Binding-site contacts:
Ligand atom C16 contacts residue TRP129 of chain 1.N at 3.4 Å (hydrophobic).
Ligand atom C18 contacts residue VAL31 of chain 1.M at 3.6 Å (hydrophobic).
Ligand atom F41 contacts residue VAL31 of chain 1.M at 3.5 Å.
Ligand atom N32 contacts residue CIT1 of chain 1.YA at 3.4 Å (h-bond).
Ligand atom C14 contacts residue ASP124 of chain 1.N at 3.4 Å.
Ligand atom O05 contacts residue THR48 of chain 1.M at 3.6 Å.
Ligand atom N21 contacts residue ASP124 of chain 1.N at 2.8 Å (salt-bridge).
Ligand atom C13 contacts residue GLY128 of chain 1.N at 3.5 Å.
Ligand atom C02 contacts residue GLY47 of chain 1.M at 3.4 Å.
Ligand atom N03 contacts residue THR21 of chain 1.M at 2.9 Å (h-bond).
Ligand atom C40 contacts residue ALA49 of chain 1.M at 3.6 Å (hydrophobic).
Ligand atom N29 contacts residue ASP124 of chain 1.N at 3.3 Å (salt-bridge).
Ligand atom O31 contacts residue THR21 of chain 1.M at 3.1 Å (h-bond).
Ligand atom C36 contacts residue ALA52 of chain 1.M at 3.5 Å (hydrophobic).
Ligand atom C16 contacts residue ALA49 of chain 1.M at 3.3 Å (hydrophobic).
Ligand atom C19 contacts residue ASN130 of chain 1.N at 3.4 Å.
Ligand atom C17 contacts residue TRP129 of chain 1.N at 3.5 Å (hydrophobic).
Ligand atom O28 contacts residue ALA126 of chain 1.N at 3.2 Å (h-bond).
Ligand atom C30 contacts residue GLY47 of chain 1.M at 3.5 Å.
Ligand atom O28 contacts residue ALA125 of chain 1.N at 3.7 Å.
Ligand atom C35 contacts residue ILE45 of chain 1.M at 3.5 Å (hydrophobic).
Ligand atom C08 contacts residue SER27 of chain 1.M at 3.6 Å.
Ligand atom C12 contacts residue SER122 of chain 1.N at 3.7 Å.
Ligand atom C20 contacts residue SER20 of chain 1.M at 3.5 Å.
Ligand atom C19 contacts residue SER20 of chain 1.M at 3.4 Å.
Ligand atom C37 contacts residue ALA52 of chain 1.M at 3.5 Å (hydrophobic).
Ligand atom F38 contacts residue ALA52 of chain 1.M at 3.4 Å.
Ligand atom F41 contacts residue ALA49 of chain 1.M at 3.3 Å.
Ligand atom N32 contacts residue GLY47 of chain 1.M at 2.7 Å (h-bond).
Ligand atom C39 contacts residue VAL31 of chain 1.M at 3.5 Å (hydrophobic).
Ligand atom C36 contacts residue ILE45 of chain 1.M at 3.3 Å (hydrophobic).
Ligand atom C17 contacts residue ALA49 of chain 1.M at 3.4 Å (hydrophobic).
Ligand atom O09 contacts residue GLN22 of chain 1.M at 2.9 Å.
Ligand atom C33 contacts residue THR1 of chain 1.M at 3.1 Å.
Ligand atom O31 contacts residue SER20 of chain 1.M at 3.2 Å.
Ligand atom C01 contacts residue CIT1 of chain 1.YA at 3.5 Å.
Ligand atom O05 contacts residue ALA49 of chain 1.M at 2.8 Å (h-bond).
Ligand atom C18 contacts residue ASN130 of chain 1.N at 3.5 Å.
Ligand atom C07 contacts residue ASP124 of chain 1.N at 3.4 Å.
Ligand atom O09 contacts residue SER27 of chain 1.M at 3.1 Å (h-bond).

This protein binds this small molecule.
Small molecule (SMILES): Cc1cc(C(=O)N[C@@H](CC(=O)N2CCC[C@@H]2c2ccccc2)C(=O)N[C@@H](C)C(=O)NCc2ccc(F)cc2F)no1

Sequence of chain 1.M:
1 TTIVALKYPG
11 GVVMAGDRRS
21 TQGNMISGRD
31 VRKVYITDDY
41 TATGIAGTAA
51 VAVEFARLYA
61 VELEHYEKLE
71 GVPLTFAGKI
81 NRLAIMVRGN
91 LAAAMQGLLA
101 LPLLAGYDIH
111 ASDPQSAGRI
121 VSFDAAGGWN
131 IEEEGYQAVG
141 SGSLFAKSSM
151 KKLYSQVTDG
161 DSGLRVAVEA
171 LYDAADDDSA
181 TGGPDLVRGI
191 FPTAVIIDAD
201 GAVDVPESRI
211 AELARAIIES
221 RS

Sequence of chain 1.N:
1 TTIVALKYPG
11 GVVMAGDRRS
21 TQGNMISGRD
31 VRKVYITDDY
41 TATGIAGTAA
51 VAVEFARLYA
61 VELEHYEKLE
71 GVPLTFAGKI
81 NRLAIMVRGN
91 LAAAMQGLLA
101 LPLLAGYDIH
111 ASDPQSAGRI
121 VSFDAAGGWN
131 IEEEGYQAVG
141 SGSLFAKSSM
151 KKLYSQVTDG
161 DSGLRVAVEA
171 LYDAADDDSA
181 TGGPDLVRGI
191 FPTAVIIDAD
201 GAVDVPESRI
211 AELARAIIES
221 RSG